The protein below binds the small molecule below.
Small molecule (SMILES): CC(=O)N[C@@H](CCC(=O)O)C(=O)N[C@@H](CO)C(=O)N[C@H](C(=O)N[C@@H](CC(C)C)C(=O)N[C@H](CO)CCC(N)=O)[C@@H](C)O

Binding-site contacts:
Ligand atom O contacts residue THR190 of chain 1.A at 3.6 Å.
Ligand atom N contacts residue HIS164 of chain 1.A at 3.6 Å.
Ligand atom CB contacts residue HIS164 of chain 1.A at 3.7 Å.
Ligand atom NE2 contacts residue LEU141 of chain 1.A at 3.5 Å (h-bond).
Ligand atom OG contacts residue MET165 of chain 1.A at 3.5 Å (h-bond).
Ligand atom CD contacts residue LEU141 of chain 1.A at 3.8 Å (hydrophobic).
Ligand atom OE1 contacts residue GLU166 of chain 1.A at 3.4 Å.
Ligand atom CD1 contacts residue MET49 of chain 1.A at 2.8 Å (hydrophobic).
Ligand atom C contacts residue GLU166 of chain 1.A at 3.7 Å.
Ligand atom O contacts residue GLY143 of chain 1.A at 3.1 Å (h-bond).
Ligand atom CA contacts residue CYS145 of chain 1.A at 2.6 Å (hydrophobic).
Ligand atom CB contacts residue HIS41 of chain 1.A at 3.7 Å.
Ligand atom OE2 contacts residue ALA191 of chain 1.A at 3.5 Å (h-bond).
Ligand atom OE2 contacts residue THR190 of chain 1.A at 3.5 Å.
Ligand atom CD contacts residue GLU166 of chain 1.A at 3.7 Å.
Ligand atom O contacts residue GLU166 of chain 1.A at 2.7 Å (salt-bridge).
Ligand atom CB contacts residue THR190 of chain 1.A at 3.5 Å.
Ligand atom N contacts residue GLU166 of chain 1.A at 2.9 Å (salt-bridge).
Ligand atom CA contacts residue GLU166 of chain 1.A at 3.7 Å.
Ligand atom NE2 contacts residue PHE140 of chain 1.A at 3.5 Å (h-bond).
Ligand atom OG contacts residue LEU167 of chain 1.A at 3.8 Å.
Ligand atom N contacts residue THR190 of chain 1.A at 3.6 Å.
Ligand atom OE1 contacts residue GLN189 of chain 1.A at 3.7 Å.
Ligand atom O contacts residue MET165 of chain 1.A at 3.3 Å.
Ligand atom OG contacts residue GLU166 of chain 1.A at 3.5 Å (salt-bridge).
Ligand atom CA contacts residue HIS164 of chain 1.A at 3.5 Å.
Ligand atom OE1 contacts residue HIS163 of chain 1.A at 2.8 Å (h-bond).
Ligand atom CB contacts residue CYS145 of chain 1.A at 3.2 Å (hydrophobic).
Ligand atom O contacts residue PRO168 of chain 1.A at 3.1 Å.
Ligand atom NE2 contacts residue GLU166 of chain 1.A at 3.7 Å.
Ligand atom O contacts residue CYS145 of chain 1.A at 3.0 Å (h-bond).
Ligand atom CG2 contacts residue ASN142 of chain 1.A at 3.8 Å.
Ligand atom CG contacts residue ASN142 of chain 1.A at 3.6 Å.
Ligand atom CA contacts residue GLU166 of chain 1.A at 3.8 Å.
Ligand atom O contacts residue GLN189 of chain 1.A at 3.0 Å.
Ligand atom C contacts residue CYS145 of chain 1.A at 1.8 Å (hydrophobic).
Ligand atom CD2 contacts residue MET165 of chain 1.A at 3.4 Å (hydrophobic).
Ligand atom C contacts residue GLU166 of chain 1.A at 3.8 Å.
Ligand atom C contacts residue THR190 of chain 1.A at 3.5 Å.
Ligand atom N contacts residue CYS145 of chain 1.A at 2.9 Å (h-bond).

Sequence of chain 1.A:
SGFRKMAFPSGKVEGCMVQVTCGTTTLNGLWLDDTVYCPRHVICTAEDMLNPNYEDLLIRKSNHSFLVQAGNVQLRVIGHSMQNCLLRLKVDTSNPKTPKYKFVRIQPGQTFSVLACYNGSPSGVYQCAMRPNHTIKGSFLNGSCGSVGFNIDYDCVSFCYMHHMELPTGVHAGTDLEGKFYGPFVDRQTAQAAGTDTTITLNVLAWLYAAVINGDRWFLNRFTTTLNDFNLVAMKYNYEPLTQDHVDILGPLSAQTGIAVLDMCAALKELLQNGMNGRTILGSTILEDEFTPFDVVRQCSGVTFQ